A protein and the small-molecule ligand that binds it are described below.
Small molecule (SMILES): NC(=O)CCCSc1nc(N)nc(-c2c(Cl)cc3c4c(cccc24)COC3)n1

Sequence of chain 2.A:
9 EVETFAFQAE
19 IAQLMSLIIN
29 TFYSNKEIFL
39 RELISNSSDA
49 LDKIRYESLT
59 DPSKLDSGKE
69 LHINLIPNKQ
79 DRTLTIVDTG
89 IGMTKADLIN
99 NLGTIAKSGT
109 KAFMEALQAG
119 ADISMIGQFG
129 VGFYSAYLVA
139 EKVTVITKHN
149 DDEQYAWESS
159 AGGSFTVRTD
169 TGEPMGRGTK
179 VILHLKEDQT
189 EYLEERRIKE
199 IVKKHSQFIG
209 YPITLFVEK

Binding-site contacts:
Ligand atom C11 contacts residue PHE131 of chain 2.A at 3.4 Å (hydrophobic).
Ligand atom C3 contacts residue ASN99 of chain 2.A at 3.6 Å.
Ligand atom C12 contacts residue LEU100 of chain 2.A at 3.7 Å (hydrophobic).
Ligand atom C10 contacts residue LEU100 of chain 2.A at 3.8 Å (hydrophobic).
Ligand atom C18 contacts residue THR177 of chain 2.A at 4.0 Å.
Ligand atom CL1 contacts residue MET91 of chain 2.A at 3.8 Å.
Ligand atom S24 contacts residue ALA48 of chain 2.A at 3.8 Å.
Ligand atom C25 contacts residue GLY90 of chain 2.A at 3.8 Å.
Ligand atom C18 contacts residue ASP86 of chain 2.A at 3.9 Å.
Ligand atom N30 contacts residue ALA48 of chain 2.A at 3.7 Å.
Ligand atom C27 contacts residue ILE89 of chain 2.A at 3.5 Å (hydrophobic).
Ligand atom C10 contacts residue PHE131 of chain 2.A at 3.6 Å (hydrophobic).
Ligand atom C25 contacts residue ASN99 of chain 2.A at 3.9 Å.
Ligand atom O29 contacts residue LYS51 of chain 2.A at 2.9 Å (salt-bridge).
Ligand atom S24 contacts residue GLY90 of chain 2.A at 3.5 Å (h-bond).
Ligand atom C23 contacts residue MET91 of chain 2.A at 3.9 Å (hydrophobic).
Ligand atom CL1 contacts residue PHE131 of chain 2.A at 3.8 Å.
Ligand atom N19 contacts residue SER45 of chain 2.A at 3.7 Å.
Ligand atom C11 contacts residue LEU100 of chain 2.A at 3.3 Å (hydrophobic).
Ligand atom N22 contacts residue ALA48 of chain 2.A at 3.5 Å.
Ligand atom C8 contacts residue ASN44 of chain 2.A at 3.9 Å.
Ligand atom C1 contacts residue ASN99 of chain 2.A at 3.4 Å.
Ligand atom N19 contacts residue ASP86 of chain 2.A at 2.9 Å (salt-bridge).
Ligand atom N17 contacts residue ASN44 of chain 2.A at 3.8 Å.
Ligand atom C1 contacts residue PHE131 of chain 2.A at 3.6 Å (hydrophobic).
Ligand atom N16 contacts residue MET91 of chain 2.A at 3.6 Å.
Ligand atom N22 contacts residue THR177 of chain 2.A at 3.6 Å (h-bond).
Ligand atom N19 contacts residue THR177 of chain 2.A at 3.9 Å.
Ligand atom O2 contacts residue GLY128 of chain 2.A at 3.9 Å.
Ligand atom O2 contacts residue PHE131 of chain 2.A at 3.9 Å.
Ligand atom O2 contacts residue TYR132 of chain 2.A at 3.5 Å.
Ligand atom C3 contacts residue GLY128 of chain 2.A at 3.5 Å.
Ligand atom N30 contacts residue ASP47 of chain 2.A at 3.7 Å.
Ligand atom S24 contacts residue ILE89 of chain 2.A at 4.0 Å.
Ligand atom S24 contacts residue MET91 of chain 2.A at 3.9 Å.
Ligand atom C25 contacts residue MET91 of chain 2.A at 3.5 Å (hydrophobic).
Ligand atom C28 contacts residue LYS51 of chain 2.A at 3.7 Å.
Ligand atom O2 contacts residue ASN99 of chain 2.A at 3.8 Å.
Ligand atom C1 contacts residue TYR132 of chain 2.A at 3.8 Å (hydrophobic).
Ligand atom C12 contacts residue PHE131 of chain 2.A at 4.0 Å (hydrophobic).